Binding-site contacts:
Ligand atom C15 contacts residue TYR247 of chain 1.A at 3.5 Å (hydrophobic).
Ligand atom C14 contacts residue ASP277 of chain 1.A at 3.3 Å.
Ligand atom N2 contacts residue GLY279 of chain 1.A at 2.8 Å (h-bond).
Ligand atom C5 contacts residue PHE157 of chain 1.A at 3.5 Å (hydrophobic).
Ligand atom F2 contacts residue GOL1 of chain 1.F at 3.2 Å.
Ligand atom C18 contacts residue GOL1 of chain 1.F at 3.4 Å.
Ligand atom C18 contacts residue GLY279 of chain 1.A at 3.7 Å.
Ligand atom C17 contacts residue ASP277 of chain 1.A at 3.2 Å.
Ligand atom C19 contacts residue GLY279 of chain 1.A at 3.6 Å.
Ligand atom C9 contacts residue ARG177 of chain 1.A at 3.7 Å.
Ligand atom C2 contacts residue GLY279 of chain 1.A at 3.7 Å.
Ligand atom O3 contacts residue TYR247 of chain 1.A at 3.6 Å.
Ligand atom C13 contacts residue THR121 of chain 1.A at 3.7 Å.
Ligand atom F2 contacts residue ILE159 of chain 1.A at 3.5 Å.
Ligand atom C3 contacts residue PHE157 of chain 1.A at 3.6 Å (hydrophobic).
Ligand atom O2 contacts residue SER84 of chain 1.A at 3.5 Å.
Ligand atom C10 contacts residue ILE175 of chain 1.A at 3.6 Å (hydrophobic).
Ligand atom F1 contacts residue GLY123 of chain 1.A at 3.3 Å.
Ligand atom O2 contacts residue ASP81 of chain 1.A at 2.7 Å (salt-bridge).
Ligand atom O3 contacts residue GLY83 of chain 1.A at 3.5 Å (h-bond).
Ligand atom C8 contacts residue ILE175 of chain 1.A at 3.4 Å (hydrophobic).
Ligand atom N1 contacts residue GLY83 of chain 1.A at 3.0 Å (h-bond).
Ligand atom O2 contacts residue GLY83 of chain 1.A at 3.3 Å (h-bond).
Ligand atom C11 contacts residue PRO119 of chain 1.A at 3.2 Å (hydrophobic).
Ligand atom C12 contacts residue GLY83 of chain 1.A at 3.7 Å.
Ligand atom C1 contacts residue TYR120 of chain 1.A at 3.6 Å (hydrophobic).
Ligand atom O1 contacts residue GLN122 of chain 1.A at 3.0 Å (h-bond).
Ligand atom C22 contacts residue GLY279 of chain 1.A at 3.6 Å.
Ligand atom C19 contacts residue ASP81 of chain 1.A at 3.4 Å.
Ligand atom O2 contacts residue TYR120 of chain 1.A at 3.5 Å.
Ligand atom O1 contacts residue TYR120 of chain 1.A at 3.4 Å.
Ligand atom F1 contacts residue PHE157 of chain 1.A at 3.2 Å.
Ligand atom F2 contacts residue TRP164 of chain 1.A at 3.3 Å.
Ligand atom O1 contacts residue THR121 of chain 1.A at 3.1 Å (h-bond).
Ligand atom C21 contacts residue ASP81 of chain 1.A at 3.4 Å.
Ligand atom N1 contacts residue ASP277 of chain 1.A at 2.6 Å (salt-bridge).
Ligand atom C18 contacts residue GLN122 of chain 1.A at 3.6 Å.
Ligand atom C14 contacts residue GLY83 of chain 1.A at 3.6 Å.
Ligand atom C16 contacts residue THR121 of chain 1.A at 3.7 Å.
Ligand atom C2 contacts residue LEU79 of chain 1.A at 3.5 Å (hydrophobic).

Sequence of chain 1.A:
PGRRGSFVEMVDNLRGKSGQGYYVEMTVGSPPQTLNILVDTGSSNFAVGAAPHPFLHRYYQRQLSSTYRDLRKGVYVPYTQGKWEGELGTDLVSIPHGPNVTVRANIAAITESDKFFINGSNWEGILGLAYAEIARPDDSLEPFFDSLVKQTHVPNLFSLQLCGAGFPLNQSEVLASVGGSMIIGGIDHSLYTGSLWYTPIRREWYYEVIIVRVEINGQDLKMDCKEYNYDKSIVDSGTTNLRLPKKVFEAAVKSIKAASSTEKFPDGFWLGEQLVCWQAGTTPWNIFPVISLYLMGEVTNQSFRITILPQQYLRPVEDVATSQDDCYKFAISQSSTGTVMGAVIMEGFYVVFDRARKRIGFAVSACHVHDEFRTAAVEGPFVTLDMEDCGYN

The small molecule below binds the protein below.
Small molecule (SMILES): CC(=O)N[C@@H](Cc1cc(F)cc(F)c1)[C@H](O)[C@H]1C[C@@H](OCC2CCCCC2)CN1